This small molecule binds to this protein.
Small molecule (SMILES): CC(=O)N[C@@H]1[C@@H](O)[C@H](O)[C@@H](CO)O[C@H]1O

Binding-site contacts:
Ligand atom O5 contacts residue ASN127 of chain 3.A at 2.2 Å (h-bond).
Ligand atom O7 contacts residue GLN126 of chain 3.A at 4.4 Å.
Ligand atom C3 contacts residue ASN127 of chain 3.A at 3.8 Å.
Ligand atom N2 contacts residue ASN127 of chain 3.A at 3.1 Å (h-bond).
Ligand atom C4 contacts residue ASN127 of chain 3.A at 4.2 Å.
Ligand atom N2 contacts residue GLN126 of chain 3.A at 4.4 Å.
Ligand atom C7 contacts residue ASN127 of chain 3.A at 3.4 Å.
Ligand atom C1 contacts residue ASN127 of chain 3.A at 1.4 Å.
Ligand atom C5 contacts residue ASN127 of chain 3.A at 3.6 Å.
Ligand atom C7 contacts residue GLN126 of chain 3.A at 4.1 Å.
Ligand atom C2 contacts residue ASN127 of chain 3.A at 2.5 Å.
Ligand atom C8 contacts residue GLN126 of chain 3.A at 3.9 Å.
Ligand atom O7 contacts residue ASN127 of chain 3.A at 3.1 Å (h-bond).

Sequence of chain 3.A:
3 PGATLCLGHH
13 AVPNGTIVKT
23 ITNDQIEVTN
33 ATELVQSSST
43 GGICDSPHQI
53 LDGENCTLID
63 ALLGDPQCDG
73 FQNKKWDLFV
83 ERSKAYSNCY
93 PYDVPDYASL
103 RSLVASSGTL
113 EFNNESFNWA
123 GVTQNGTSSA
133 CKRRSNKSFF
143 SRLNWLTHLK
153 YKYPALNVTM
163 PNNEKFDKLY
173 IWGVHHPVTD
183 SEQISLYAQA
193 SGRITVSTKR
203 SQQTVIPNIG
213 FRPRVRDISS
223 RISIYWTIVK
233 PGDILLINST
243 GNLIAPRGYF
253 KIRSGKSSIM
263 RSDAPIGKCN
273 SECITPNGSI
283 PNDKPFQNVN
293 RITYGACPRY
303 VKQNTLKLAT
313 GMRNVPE